Sequence of chain 1.B:
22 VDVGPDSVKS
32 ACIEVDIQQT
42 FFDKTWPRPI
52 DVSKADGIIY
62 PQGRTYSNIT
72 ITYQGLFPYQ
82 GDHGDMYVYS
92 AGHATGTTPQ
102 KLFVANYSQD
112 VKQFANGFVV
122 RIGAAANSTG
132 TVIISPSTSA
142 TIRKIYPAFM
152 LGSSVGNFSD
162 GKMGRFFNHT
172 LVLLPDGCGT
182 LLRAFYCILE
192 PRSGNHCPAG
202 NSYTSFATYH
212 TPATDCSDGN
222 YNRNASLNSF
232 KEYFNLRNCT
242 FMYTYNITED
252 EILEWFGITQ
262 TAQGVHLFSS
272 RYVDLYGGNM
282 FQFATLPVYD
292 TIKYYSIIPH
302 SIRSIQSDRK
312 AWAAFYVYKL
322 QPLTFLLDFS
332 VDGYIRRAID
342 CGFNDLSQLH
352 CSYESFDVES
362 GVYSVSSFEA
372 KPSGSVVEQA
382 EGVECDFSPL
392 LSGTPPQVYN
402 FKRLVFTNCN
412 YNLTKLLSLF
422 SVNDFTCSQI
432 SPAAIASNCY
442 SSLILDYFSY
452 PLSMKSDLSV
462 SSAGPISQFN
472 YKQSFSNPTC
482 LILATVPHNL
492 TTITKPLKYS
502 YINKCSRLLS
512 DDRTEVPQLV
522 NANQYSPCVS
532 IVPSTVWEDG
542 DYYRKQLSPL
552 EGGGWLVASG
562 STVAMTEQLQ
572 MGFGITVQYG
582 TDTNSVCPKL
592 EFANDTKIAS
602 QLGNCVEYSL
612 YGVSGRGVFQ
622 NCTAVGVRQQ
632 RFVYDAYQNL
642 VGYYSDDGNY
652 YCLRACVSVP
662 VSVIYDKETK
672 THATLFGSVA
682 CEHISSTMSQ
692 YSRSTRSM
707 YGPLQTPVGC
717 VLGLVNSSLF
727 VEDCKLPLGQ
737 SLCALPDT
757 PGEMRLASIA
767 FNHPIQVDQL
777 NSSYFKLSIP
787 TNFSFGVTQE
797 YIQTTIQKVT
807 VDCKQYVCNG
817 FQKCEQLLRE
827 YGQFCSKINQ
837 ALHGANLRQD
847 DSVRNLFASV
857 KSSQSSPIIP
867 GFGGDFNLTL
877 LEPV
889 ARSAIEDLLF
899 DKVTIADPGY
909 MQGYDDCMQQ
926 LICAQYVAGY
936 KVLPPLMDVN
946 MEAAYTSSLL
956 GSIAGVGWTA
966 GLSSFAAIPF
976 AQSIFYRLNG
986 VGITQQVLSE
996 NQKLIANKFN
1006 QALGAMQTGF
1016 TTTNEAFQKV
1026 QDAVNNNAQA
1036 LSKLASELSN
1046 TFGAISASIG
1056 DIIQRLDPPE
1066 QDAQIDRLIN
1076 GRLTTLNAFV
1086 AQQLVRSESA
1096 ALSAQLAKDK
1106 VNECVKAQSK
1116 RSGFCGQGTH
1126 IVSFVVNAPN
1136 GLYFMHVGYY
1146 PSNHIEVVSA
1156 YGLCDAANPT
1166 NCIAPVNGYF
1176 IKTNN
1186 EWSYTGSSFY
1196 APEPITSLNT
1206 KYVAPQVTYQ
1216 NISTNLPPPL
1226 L

Binding-site contacts:
Ligand atom C2 contacts residue TYR277 of chain 1.B at 3.4 Å (hydrophobic).
Ligand atom O5 contacts residue TYR277 of chain 1.B at 4.4 Å.
Ligand atom O7 contacts residue TYR277 of chain 1.B at 3.3 Å (h-bond).
Ligand atom C3 contacts residue ILE253 of chain 1.B at 3.7 Å (hydrophobic).
Ligand atom C5 contacts residue TYR277 of chain 1.B at 4.2 Å (hydrophobic).
Ligand atom O5 contacts residue TYR277 of chain 1.B at 3.9 Å.
Ligand atom C8 contacts residue GLY124 of chain 1.B at 4.4 Å.
Ligand atom C7 contacts residue GLU252 of chain 1.B at 4.2 Å.
Ligand atom O2 contacts residue TYR277 of chain 1.B at 3.3 Å (h-bond).
Ligand atom C8 contacts residue LEU254 of chain 1.B at 3.7 Å (hydrophobic).
Ligand atom O4 contacts residue TYR277 of chain 1.B at 4.3 Å.
Ligand atom C7 contacts residue ASN128 of chain 1.B at 3.1 Å.
Ligand atom C8 contacts residue ILE253 of chain 1.B at 4.4 Å (hydrophobic).
Ligand atom C3 contacts residue ASN128 of chain 1.B at 3.8 Å.
Ligand atom N2 contacts residue GLU252 of chain 1.B at 3.5 Å (salt-bridge).
Ligand atom C4 contacts residue ASN128 of chain 1.B at 4.2 Å.
Ligand atom C5 contacts residue ASN128 of chain 1.B at 3.7 Å.
Ligand atom N2 contacts residue ILE253 of chain 1.B at 3.8 Å.
Ligand atom C4 contacts residue TYR277 of chain 1.B at 3.8 Å (hydrophobic).
Ligand atom O3 contacts residue ASP333 of chain 1.B at 4.3 Å.
Ligand atom C3 contacts residue GLU252 of chain 1.B at 4.3 Å.
Ligand atom C2 contacts residue GLU252 of chain 1.B at 3.9 Å.
Ligand atom C1 contacts residue GLU252 of chain 1.B at 3.4 Å.
Ligand atom O4 contacts residue ILE253 of chain 1.B at 3.8 Å.
Ligand atom N2 contacts residue ASN128 of chain 1.B at 2.9 Å (h-bond).
Ligand atom O5 contacts residue ASN128 of chain 1.B at 2.4 Å (h-bond).
Ligand atom C2 contacts residue ASN128 of chain 1.B at 2.4 Å.
Ligand atom O7 contacts residue ASN128 of chain 1.B at 3.0 Å (h-bond).
Ligand atom N2 contacts residue TYR277 of chain 1.B at 3.7 Å.
Ligand atom C3 contacts residue TYR277 of chain 1.B at 3.8 Å (hydrophobic).
Ligand atom C8 contacts residue ASN128 of chain 1.B at 4.4 Å.
Ligand atom C1 contacts residue ASN128 of chain 1.B at 1.4 Å.
Ligand atom C5 contacts residue TYR277 of chain 1.B at 4.3 Å (hydrophobic).
Ligand atom O7 contacts residue ILE253 of chain 1.B at 3.4 Å.
Ligand atom C7 contacts residue TYR277 of chain 1.B at 3.7 Å (hydrophobic).
Ligand atom C2 contacts residue TYR277 of chain 1.B at 3.3 Å (hydrophobic).
Ligand atom O3 contacts residue TYR277 of chain 1.B at 3.1 Å (h-bond).
Ligand atom C1 contacts residue TYR277 of chain 1.B at 4.0 Å (hydrophobic).
Ligand atom C1 contacts residue TYR277 of chain 1.B at 4.1 Å (hydrophobic).
Ligand atom O3 contacts residue ILE253 of chain 1.B at 3.4 Å.

This small molecule binds to this protein.
Small molecule (SMILES): CC(=O)N[C@H]1[C@H](O[C@H]2[C@H](O)[C@@H](NC(C)=O)CO[C@@H]2CO)O[C@H](CO)[C@@H](O[C@@H]2O[C@H](CO[C@H]3O[C@H](CO)[C@@H](O)[C@H](O)[C@@H]3O)[C@@H](O)[C@H](O[C@H]3O[C@H](CO)[C@@H](O)[C@H](O)[C@@H]3O)[C@@H]2O)[C@@H]1O